Sequence of chain 1.C:
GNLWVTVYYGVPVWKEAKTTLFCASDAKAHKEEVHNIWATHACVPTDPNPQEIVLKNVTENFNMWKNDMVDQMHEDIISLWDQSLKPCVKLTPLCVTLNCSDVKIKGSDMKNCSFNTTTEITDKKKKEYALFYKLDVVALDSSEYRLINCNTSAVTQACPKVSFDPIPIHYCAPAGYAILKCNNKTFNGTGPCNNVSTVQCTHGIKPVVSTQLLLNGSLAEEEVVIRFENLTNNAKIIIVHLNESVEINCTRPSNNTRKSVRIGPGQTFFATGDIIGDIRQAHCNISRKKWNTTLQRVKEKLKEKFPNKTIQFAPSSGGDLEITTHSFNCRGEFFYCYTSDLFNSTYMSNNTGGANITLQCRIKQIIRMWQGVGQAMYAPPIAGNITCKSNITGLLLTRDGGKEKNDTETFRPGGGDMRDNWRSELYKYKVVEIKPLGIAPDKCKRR

This small molecule binds to this protein.
Small molecule (SMILES): CC(=O)N[C@@H]1[C@@H](O)[C@H](O)[C@@H](CO)O[C@H]1O

Binding-site contacts:
Ligand atom C1 contacts residue ASN254 of chain 1.C at 1.4 Å.
Ligand atom C7 contacts residue ASN254 of chain 1.C at 3.3 Å.
Ligand atom C4 contacts residue ASN254 of chain 1.C at 4.2 Å.
Ligand atom O6 contacts residue ASN257 of chain 1.C at 4.0 Å.
Ligand atom C8 contacts residue ASN254 of chain 1.C at 3.4 Å.
Ligand atom C2 contacts residue ASN254 of chain 1.C at 2.4 Å.
Ligand atom C3 contacts residue ASN254 of chain 1.C at 3.8 Å.
Ligand atom C5 contacts residue ASN254 of chain 1.C at 3.7 Å.
Ligand atom O5 contacts residue ASN254 of chain 1.C at 2.4 Å (h-bond).
Ligand atom O7 contacts residue ASN254 of chain 1.C at 4.2 Å.
Ligand atom N2 contacts residue ASN254 of chain 1.C at 2.9 Å (h-bond).
Ligand atom O5 contacts residue ASN257 of chain 1.C at 3.9 Å.